This small molecule binds to this protein.
Small molecule (SMILES): CC(=O)N[C@H]1[C@H](O[C@H]2[C@H](O)[C@@H](NC(C)=O)CO[C@@H]2CO)O[C@H](CO)[C@@H](O)[C@@H]1O

Sequence of chain 1.A:
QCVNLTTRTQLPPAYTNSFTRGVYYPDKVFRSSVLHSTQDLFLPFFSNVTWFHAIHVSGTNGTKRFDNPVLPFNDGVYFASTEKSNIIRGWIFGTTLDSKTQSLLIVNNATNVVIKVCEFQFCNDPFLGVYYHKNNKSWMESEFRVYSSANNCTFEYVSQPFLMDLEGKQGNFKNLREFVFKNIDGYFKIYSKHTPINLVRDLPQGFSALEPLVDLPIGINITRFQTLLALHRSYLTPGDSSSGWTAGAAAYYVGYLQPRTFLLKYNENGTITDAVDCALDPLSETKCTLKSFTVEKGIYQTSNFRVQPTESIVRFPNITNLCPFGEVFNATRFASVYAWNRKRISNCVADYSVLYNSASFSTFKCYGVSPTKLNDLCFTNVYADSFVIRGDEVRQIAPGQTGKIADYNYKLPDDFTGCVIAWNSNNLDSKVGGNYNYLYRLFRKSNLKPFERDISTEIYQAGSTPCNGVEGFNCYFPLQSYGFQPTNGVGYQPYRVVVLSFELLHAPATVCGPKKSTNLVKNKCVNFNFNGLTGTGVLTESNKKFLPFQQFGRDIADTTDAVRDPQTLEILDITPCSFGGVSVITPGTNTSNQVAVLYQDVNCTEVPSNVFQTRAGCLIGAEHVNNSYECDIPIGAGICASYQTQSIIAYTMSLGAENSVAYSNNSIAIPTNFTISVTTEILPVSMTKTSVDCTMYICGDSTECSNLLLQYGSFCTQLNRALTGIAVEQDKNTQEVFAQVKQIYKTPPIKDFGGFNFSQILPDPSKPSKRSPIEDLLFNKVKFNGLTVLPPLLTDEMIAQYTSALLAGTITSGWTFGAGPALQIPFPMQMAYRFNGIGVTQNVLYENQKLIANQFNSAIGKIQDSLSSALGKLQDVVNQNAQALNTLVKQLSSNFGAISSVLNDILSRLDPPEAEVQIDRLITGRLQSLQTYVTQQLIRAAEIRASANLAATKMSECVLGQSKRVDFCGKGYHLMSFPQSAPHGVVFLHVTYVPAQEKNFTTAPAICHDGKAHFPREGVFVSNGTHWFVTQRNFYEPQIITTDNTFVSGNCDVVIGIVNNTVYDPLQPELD

Binding-site contacts:
Ligand atom C4 contacts residue ASN709 of chain 1.C at 4.2 Å.
Ligand atom C5 contacts residue ASN709 of chain 1.C at 3.7 Å.
Ligand atom O7 contacts residue GLY1131 of chain 1.C at 4.0 Å.
Ligand atom O7 contacts residue ILE1130 of chain 1.C at 4.5 Å.
Ligand atom C3 contacts residue ASN709 of chain 1.C at 3.8 Å.
Ligand atom C7 contacts residue ASN709 of chain 1.C at 3.4 Å.
Ligand atom N2 contacts residue ASN709 of chain 1.C at 2.8 Å (h-bond).
Ligand atom O7 contacts residue ASN709 of chain 1.C at 4.2 Å.
Ligand atom C1 contacts residue ASP796 of chain 1.A at 4.1 Å.
Ligand atom O5 contacts residue ASN709 of chain 1.C at 2.4 Å (h-bond).
Ligand atom C1 contacts residue ASN709 of chain 1.C at 1.4 Å.
Ligand atom O5 contacts residue ASP796 of chain 1.A at 3.9 Å.
Ligand atom C8 contacts residue ASN709 of chain 1.C at 3.6 Å.
Ligand atom C2 contacts residue ASN709 of chain 1.C at 2.4 Å.

Sequence of chain 1.C:
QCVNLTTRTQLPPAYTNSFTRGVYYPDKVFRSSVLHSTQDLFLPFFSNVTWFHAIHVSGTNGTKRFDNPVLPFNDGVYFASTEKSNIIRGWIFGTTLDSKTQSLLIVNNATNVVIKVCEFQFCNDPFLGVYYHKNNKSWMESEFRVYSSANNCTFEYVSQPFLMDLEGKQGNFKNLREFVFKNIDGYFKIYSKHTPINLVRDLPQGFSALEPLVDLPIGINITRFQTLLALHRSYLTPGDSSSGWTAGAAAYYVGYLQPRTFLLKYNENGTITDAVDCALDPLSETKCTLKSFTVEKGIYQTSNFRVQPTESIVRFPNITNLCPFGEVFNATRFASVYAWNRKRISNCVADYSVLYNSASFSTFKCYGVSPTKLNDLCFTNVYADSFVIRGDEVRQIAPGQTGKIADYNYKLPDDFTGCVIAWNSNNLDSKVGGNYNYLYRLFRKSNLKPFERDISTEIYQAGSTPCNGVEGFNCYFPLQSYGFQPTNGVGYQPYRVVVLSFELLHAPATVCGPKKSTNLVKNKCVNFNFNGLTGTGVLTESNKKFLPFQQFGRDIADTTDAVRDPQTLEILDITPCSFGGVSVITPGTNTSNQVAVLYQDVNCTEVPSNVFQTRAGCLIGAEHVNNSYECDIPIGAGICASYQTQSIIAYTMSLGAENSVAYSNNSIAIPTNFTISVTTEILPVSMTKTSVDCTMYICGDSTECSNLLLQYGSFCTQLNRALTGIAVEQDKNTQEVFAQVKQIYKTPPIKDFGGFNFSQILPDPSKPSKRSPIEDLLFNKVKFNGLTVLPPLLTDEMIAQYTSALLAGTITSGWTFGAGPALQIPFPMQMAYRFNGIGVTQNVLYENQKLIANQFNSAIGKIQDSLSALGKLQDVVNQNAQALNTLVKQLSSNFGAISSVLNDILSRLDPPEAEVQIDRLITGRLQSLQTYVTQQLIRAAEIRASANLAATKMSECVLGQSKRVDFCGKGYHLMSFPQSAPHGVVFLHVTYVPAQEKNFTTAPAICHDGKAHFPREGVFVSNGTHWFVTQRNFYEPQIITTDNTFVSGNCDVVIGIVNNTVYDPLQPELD